Sequence of chain 1.A:
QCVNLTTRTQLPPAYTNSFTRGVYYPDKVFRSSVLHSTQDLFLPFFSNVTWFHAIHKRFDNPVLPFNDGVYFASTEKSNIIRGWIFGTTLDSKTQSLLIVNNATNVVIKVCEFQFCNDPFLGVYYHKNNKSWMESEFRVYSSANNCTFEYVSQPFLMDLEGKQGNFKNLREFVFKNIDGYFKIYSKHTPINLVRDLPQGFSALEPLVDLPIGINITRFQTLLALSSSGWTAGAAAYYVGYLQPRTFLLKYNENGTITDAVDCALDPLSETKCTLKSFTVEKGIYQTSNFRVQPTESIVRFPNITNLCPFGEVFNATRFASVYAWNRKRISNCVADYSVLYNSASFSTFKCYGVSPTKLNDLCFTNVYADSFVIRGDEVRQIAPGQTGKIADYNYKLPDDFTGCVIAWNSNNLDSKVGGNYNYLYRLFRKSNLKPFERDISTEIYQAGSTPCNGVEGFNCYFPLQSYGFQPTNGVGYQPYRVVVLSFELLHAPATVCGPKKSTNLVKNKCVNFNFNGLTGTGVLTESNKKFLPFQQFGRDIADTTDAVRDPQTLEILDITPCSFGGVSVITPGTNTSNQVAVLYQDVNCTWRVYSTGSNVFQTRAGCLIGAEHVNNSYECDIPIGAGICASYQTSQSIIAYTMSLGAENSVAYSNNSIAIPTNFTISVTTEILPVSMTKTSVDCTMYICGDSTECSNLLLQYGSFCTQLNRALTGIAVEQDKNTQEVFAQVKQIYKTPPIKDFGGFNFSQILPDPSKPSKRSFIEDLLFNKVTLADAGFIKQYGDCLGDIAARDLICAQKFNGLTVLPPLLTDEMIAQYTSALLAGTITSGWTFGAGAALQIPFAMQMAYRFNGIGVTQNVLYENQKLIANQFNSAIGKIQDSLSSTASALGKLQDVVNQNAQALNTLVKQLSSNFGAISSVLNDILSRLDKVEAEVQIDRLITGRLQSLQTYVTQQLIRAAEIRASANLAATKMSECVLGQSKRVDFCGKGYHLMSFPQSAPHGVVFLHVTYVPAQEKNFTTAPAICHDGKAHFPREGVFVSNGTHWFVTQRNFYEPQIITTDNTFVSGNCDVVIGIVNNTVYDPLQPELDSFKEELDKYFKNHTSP

A protein and the small-molecule ligand that binds it are described below.
Small molecule (SMILES): CC(=O)N[C@H]1[C@H](O[C@H]2[C@H](O)[C@@H](NC(C)=O)CO[C@@H]2CO)O[C@H](CO)[C@@H](O)[C@@H]1O

Binding-site contacts:
Ligand atom N2 contacts residue ILE468 of chain 1.C at 4.3 Å.
Ligand atom C8 contacts residue ILE468 of chain 1.C at 3.8 Å (hydrophobic).
Ligand atom C4 contacts residue ASN165 of chain 1.A at 4.3 Å.
Ligand atom C1 contacts residue GLU132 of chain 1.A at 4.1 Å.
Ligand atom C8 contacts residue ASN165 of chain 1.A at 4.2 Å.
Ligand atom C1 contacts residue ASN165 of chain 1.A at 1.5 Å.
Ligand atom C7 contacts residue ASN165 of chain 1.A at 3.2 Å.
Ligand atom C8 contacts residue ALA352 of chain 1.C at 4.3 Å (hydrophobic).
Ligand atom N2 contacts residue ASN165 of chain 1.A at 2.7 Å (h-bond).
Ligand atom C2 contacts residue ASN165 of chain 1.A at 2.4 Å.
Ligand atom N2 contacts residue TYR351 of chain 1.C at 4.1 Å.
Ligand atom O5 contacts residue GLU132 of chain 1.A at 4.4 Å.
Ligand atom O5 contacts residue ASN165 of chain 1.A at 2.6 Å (h-bond).
Ligand atom C8 contacts residue TYR351 of chain 1.C at 3.5 Å (hydrophobic).
Ligand atom C3 contacts residue ASN165 of chain 1.A at 3.8 Å.
Ligand atom C5 contacts residue ASN165 of chain 1.A at 3.8 Å.
Ligand atom C7 contacts residue ILE468 of chain 1.C at 4.4 Å (hydrophobic).
Ligand atom C7 contacts residue TYR351 of chain 1.C at 4.3 Å (hydrophobic).
Ligand atom O7 contacts residue ASN165 of chain 1.A at 2.6 Å (h-bond).
Ligand atom O5 contacts residue ASN164 of chain 1.A at 4.1 Å.

Sequence of chain 1.C:
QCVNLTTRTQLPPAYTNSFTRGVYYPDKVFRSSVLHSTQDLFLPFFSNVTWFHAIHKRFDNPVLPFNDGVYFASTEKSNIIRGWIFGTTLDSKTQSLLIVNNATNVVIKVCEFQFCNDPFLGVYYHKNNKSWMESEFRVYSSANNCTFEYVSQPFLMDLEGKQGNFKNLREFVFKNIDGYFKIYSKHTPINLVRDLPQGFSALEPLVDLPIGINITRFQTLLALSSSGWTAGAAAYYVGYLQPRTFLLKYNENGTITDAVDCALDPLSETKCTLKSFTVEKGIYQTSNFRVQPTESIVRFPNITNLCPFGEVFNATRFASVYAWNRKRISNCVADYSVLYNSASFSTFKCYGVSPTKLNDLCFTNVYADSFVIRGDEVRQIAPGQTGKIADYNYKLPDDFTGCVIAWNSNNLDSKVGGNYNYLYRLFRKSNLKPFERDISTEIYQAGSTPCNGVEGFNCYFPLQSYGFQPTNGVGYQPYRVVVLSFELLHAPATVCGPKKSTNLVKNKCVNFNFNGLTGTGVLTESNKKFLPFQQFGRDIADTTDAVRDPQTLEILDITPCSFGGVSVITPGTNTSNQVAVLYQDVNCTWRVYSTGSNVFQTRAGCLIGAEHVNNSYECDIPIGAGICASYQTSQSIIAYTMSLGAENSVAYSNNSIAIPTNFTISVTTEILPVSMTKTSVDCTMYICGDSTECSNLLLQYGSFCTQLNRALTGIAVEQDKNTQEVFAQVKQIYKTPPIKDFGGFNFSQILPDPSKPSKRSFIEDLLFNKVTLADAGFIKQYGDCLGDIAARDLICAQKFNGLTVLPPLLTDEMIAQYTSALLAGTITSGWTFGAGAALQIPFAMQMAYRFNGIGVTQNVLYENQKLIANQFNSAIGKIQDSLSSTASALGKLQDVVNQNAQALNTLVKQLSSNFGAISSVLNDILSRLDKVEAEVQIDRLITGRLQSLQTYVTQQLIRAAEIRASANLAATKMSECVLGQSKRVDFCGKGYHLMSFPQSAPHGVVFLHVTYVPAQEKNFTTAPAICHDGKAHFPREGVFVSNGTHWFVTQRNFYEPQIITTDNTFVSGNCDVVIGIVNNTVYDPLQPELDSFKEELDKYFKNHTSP